Sequence of chain 2.A:
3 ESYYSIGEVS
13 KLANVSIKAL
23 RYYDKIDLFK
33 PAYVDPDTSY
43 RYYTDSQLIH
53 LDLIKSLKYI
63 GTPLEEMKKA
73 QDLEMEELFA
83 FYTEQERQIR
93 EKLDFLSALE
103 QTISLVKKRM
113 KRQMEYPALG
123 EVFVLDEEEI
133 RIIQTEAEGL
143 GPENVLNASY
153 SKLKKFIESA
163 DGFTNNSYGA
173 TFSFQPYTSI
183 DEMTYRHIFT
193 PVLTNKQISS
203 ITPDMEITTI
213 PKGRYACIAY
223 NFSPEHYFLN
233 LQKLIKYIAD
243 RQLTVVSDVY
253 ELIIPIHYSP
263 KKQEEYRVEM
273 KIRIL

This small molecule binds to this protein.
Small molecule (SMILES): NC[C@H]1O[C@H](O[C@H]2[C@H](O)[C@@H](O[C@H]3O[C@H](CO)[C@@H](O)[C@H](N)[C@H]3O)[C@H](N)C[C@@H]2N)[C@H](O)[C@@H](O)[C@@H]1O

Sequence of chain 1.A:
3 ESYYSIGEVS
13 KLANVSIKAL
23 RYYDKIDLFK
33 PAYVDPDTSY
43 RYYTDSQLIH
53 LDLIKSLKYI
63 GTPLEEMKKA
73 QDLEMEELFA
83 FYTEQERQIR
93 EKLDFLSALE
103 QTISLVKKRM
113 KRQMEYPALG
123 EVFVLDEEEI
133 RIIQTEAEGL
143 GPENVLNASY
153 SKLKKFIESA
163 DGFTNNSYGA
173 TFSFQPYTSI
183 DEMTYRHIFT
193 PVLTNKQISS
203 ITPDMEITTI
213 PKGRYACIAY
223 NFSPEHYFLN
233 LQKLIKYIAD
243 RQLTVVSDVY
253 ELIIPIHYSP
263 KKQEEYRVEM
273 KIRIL

Binding-site contacts:
Ligand atom N2 contacts residue PHE224 of chain 2.A at 3.3 Å.
Ligand atom O12 contacts residue PHE224 of chain 2.A at 3.5 Å.
Ligand atom C6 contacts residue VAL147 of chain 2.A at 3.0 Å (hydrophobic).
Ligand atom O8 contacts residue TYR152 of chain 2.A at 3.9 Å.
Ligand atom O7 contacts residue LEU148 of chain 2.A at 4.0 Å.
Ligand atom C12 contacts residue PHE224 of chain 2.A at 3.9 Å (hydrophobic).
Ligand atom O8 contacts residue TYR170 of chain 2.A at 3.9 Å.
Ligand atom N4 contacts residue ILE182 of chain 2.A at 4.0 Å.
Ligand atom C8 contacts residue PHE224 of chain 2.A at 4.2 Å (hydrophobic).
Ligand atom N1 contacts residue ILE255 of chain 2.A at 2.9 Å.
Ligand atom O7 contacts residue ASN149 of chain 2.A at 2.9 Å (h-bond).
Ligand atom C14 contacts residue PRO144 of chain 2.A at 3.2 Å (hydrophobic).
Ligand atom N4 contacts residue TYR229 of chain 2.A at 3.5 Å.
Ligand atom O5 contacts residue VAL147 of chain 2.A at 4.0 Å.
Ligand atom C17 contacts residue PHE224 of chain 2.A at 4.0 Å (hydrophobic).
Ligand atom C12 contacts residue TYR268 of chain 2.A at 4.0 Å (hydrophobic).
Ligand atom O7 contacts residue TYR152 of chain 2.A at 3.9 Å.
Ligand atom C5 contacts residue VAL147 of chain 2.A at 3.8 Å (hydrophobic).
Ligand atom O11 contacts residue PRO144 of chain 2.A at 3.9 Å.
Ligand atom C5 contacts residue ILE255 of chain 2.A at 4.0 Å (hydrophobic).
Ligand atom C15 contacts residue PHE224 of chain 2.A at 4.0 Å (hydrophobic).
Ligand atom N1 contacts residue TYR187 of chain 2.A at 3.4 Å (h-bond).
Ligand atom O13 contacts residue PRO144 of chain 2.A at 3.8 Å.
Ligand atom O8 contacts residue ILE255 of chain 2.A at 3.3 Å.
Ligand atom C3 contacts residue TYR170 of chain 2.A at 4.1 Å (hydrophobic).
Ligand atom C6 contacts residue ILE255 of chain 2.A at 3.9 Å (hydrophobic).
Ligand atom C13 contacts residue PRO144 of chain 2.A at 3.6 Å (hydrophobic).
Ligand atom C3 contacts residue ASN149 of chain 2.A at 3.8 Å.
Ligand atom C11 contacts residue TYR268 of chain 2.A at 4.0 Å (hydrophobic).
Ligand atom N1 contacts residue GLU253 of chain 2.A at 3.2 Å (salt-bridge).
Ligand atom O13 contacts residue PHE224 of chain 2.A at 4.0 Å.
Ligand atom C4 contacts residue VAL147 of chain 2.A at 4.1 Å (hydrophobic).
Ligand atom O10 contacts residue ILE255 of chain 2.A at 3.7 Å.
Ligand atom O6 contacts residue TYR268 of chain 2.A at 4.0 Å.
Ligand atom O7 contacts residue TYR170 of chain 2.A at 4.0 Å.
Ligand atom O6 contacts residue ILE255 of chain 2.A at 3.5 Å.
Ligand atom C2 contacts residue ASN149 of chain 2.A at 3.6 Å.
Ligand atom N4 contacts residue PRO144 of chain 2.A at 3.7 Å.
Ligand atom O13 contacts residue TYR229 of chain 2.A at 4.1 Å.
Ligand atom N1 contacts residue VAL147 of chain 2.A at 4.0 Å.